Sequence of chain 1.G:
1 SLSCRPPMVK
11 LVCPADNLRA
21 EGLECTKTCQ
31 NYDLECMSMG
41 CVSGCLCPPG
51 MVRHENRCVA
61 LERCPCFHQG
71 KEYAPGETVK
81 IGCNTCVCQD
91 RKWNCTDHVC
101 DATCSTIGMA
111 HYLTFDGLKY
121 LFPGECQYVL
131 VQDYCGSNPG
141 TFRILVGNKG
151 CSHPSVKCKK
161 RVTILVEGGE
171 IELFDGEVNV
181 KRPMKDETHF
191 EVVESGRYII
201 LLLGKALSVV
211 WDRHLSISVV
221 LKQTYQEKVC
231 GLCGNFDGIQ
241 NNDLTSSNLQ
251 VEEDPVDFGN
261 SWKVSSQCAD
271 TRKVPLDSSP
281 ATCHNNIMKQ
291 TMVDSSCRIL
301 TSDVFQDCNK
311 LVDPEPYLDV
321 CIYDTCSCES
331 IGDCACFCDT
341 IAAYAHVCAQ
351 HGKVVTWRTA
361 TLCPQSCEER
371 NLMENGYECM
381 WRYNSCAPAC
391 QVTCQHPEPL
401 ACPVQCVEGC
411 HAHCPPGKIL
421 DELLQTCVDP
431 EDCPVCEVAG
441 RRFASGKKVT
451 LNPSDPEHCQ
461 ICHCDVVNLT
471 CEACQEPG

This small molecule binds to this protein.
Small molecule (SMILES): CC(=O)N[C@@H]1[C@@H](O)[C@H](O)[C@@H](CO)O[C@H]1O

Binding-site contacts:
Ligand atom O5 contacts residue ASN384 of chain 1.G at 2.4 Å (h-bond).
Ligand atom C8 contacts residue HIS413 of chain 1.G at 3.0 Å.
Ligand atom C7 contacts residue ASN384 of chain 1.G at 3.3 Å.
Ligand atom C5 contacts residue ASN384 of chain 1.G at 3.6 Å.
Ligand atom C1 contacts residue ASN384 of chain 1.G at 1.4 Å.
Ligand atom C7 contacts residue ARG382 of chain 1.G at 3.9 Å.
Ligand atom C8 contacts residue ALA412 of chain 1.G at 4.1 Å (hydrophobic).
Ligand atom C4 contacts residue ASN384 of chain 1.G at 4.3 Å.
Ligand atom C7 contacts residue HIS413 of chain 1.G at 4.2 Å.
Ligand atom N2 contacts residue ARG382 of chain 1.G at 3.4 Å (salt-bridge).
Ligand atom O7 contacts residue ASN384 of chain 1.G at 3.4 Å (h-bond).
Ligand atom C2 contacts residue ARG382 of chain 1.G at 4.4 Å.
Ligand atom C3 contacts residue ASN384 of chain 1.G at 3.9 Å.
Ligand atom C1 contacts residue ARG382 of chain 1.G at 4.3 Å.
Ligand atom N2 contacts residue ASN384 of chain 1.G at 3.0 Å (h-bond).
Ligand atom N2 contacts residue HIS413 of chain 1.G at 4.4 Å.
Ligand atom O6 contacts residue ASN384 of chain 1.G at 4.4 Å.
Ligand atom C8 contacts residue ASN384 of chain 1.G at 4.3 Å.
Ligand atom C2 contacts residue ASN384 of chain 1.G at 2.6 Å.
Ligand atom O7 contacts residue ALA387 of chain 1.G at 3.8 Å.
Ligand atom C8 contacts residue ARG382 of chain 1.G at 3.5 Å.